This protein binds this small molecule.
Small molecule (SMILES): CC(=O)N[C@H]1[C@H](O[C@H]2[C@H](O)[C@@H](NC(C)=O)CO[C@@H]2CO)O[C@H](CO)[C@@H](O)[C@@H]1O

Binding-site contacts:
Ligand atom C2 contacts residue ASN12 of chain 32.J at 3.2 Å.
Ligand atom O5 contacts residue ASN12 of chain 32.J at 2.7 Å (h-bond).
Ligand atom C1 contacts residue ASN12 of chain 32.J at 2.1 Å.
Ligand atom C7 contacts residue ASN12 of chain 32.J at 3.9 Å.
Ligand atom O7 contacts residue ASN12 of chain 32.J at 3.7 Å.
Ligand atom C5 contacts residue ASN12 of chain 32.J at 4.1 Å.
Ligand atom N2 contacts residue ASN12 of chain 32.J at 3.8 Å.

Sequence of chain 32.J:
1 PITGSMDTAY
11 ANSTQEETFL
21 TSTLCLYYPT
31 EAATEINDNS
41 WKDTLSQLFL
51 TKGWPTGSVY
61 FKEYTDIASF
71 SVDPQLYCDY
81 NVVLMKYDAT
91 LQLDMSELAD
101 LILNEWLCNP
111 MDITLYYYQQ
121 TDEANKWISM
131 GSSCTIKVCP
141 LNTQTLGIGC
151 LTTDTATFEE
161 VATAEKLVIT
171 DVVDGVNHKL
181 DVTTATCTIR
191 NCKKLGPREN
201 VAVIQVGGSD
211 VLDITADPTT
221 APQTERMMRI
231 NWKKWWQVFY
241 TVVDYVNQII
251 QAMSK